Binding-site contacts:
Ligand atom O7 contacts residue ASN47 of chain 1.B at 3.2 Å (h-bond).
Ligand atom O5 contacts residue ASN47 of chain 1.B at 2.4 Å (h-bond).
Ligand atom C5 contacts residue ASN47 of chain 1.B at 3.7 Å.
Ligand atom O7 contacts residue VAL45 of chain 1.B at 4.2 Å.
Ligand atom C7 contacts residue ASN47 of chain 1.B at 3.0 Å.
Ligand atom N2 contacts residue ASN47 of chain 1.B at 2.5 Å (h-bond).
Ligand atom C2 contacts residue ASN47 of chain 1.B at 2.5 Å.
Ligand atom C4 contacts residue ASN47 of chain 1.B at 4.3 Å.
Ligand atom C1 contacts residue ASN47 of chain 1.B at 1.5 Å.
Ligand atom C3 contacts residue ASN47 of chain 1.B at 3.8 Å.
Ligand atom C8 contacts residue ASN47 of chain 1.B at 4.0 Å.

Sequence of chain 1.B:
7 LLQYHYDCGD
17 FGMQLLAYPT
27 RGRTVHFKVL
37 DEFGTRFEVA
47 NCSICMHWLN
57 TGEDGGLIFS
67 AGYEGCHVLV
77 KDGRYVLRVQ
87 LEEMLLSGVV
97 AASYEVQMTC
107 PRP

A protein and the small-molecule ligand that binds it are described below.
Small molecule (SMILES): CC(=O)N[C@@H]1[C@@H](O)[C@H](O)[C@@H](CO)O[C@H]1O